Sequence of chain 1.B:
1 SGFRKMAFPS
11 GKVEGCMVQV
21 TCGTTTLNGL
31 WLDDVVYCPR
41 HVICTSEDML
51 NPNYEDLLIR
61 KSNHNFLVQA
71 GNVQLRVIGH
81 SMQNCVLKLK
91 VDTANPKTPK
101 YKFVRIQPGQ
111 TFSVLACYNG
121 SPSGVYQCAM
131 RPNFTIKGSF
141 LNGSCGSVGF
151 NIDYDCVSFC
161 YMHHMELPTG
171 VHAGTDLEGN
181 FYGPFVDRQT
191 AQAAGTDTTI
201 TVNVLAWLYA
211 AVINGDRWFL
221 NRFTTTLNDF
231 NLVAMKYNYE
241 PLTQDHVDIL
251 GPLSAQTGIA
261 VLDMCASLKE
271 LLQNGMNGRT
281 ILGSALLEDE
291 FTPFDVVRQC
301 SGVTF

A protein and the small-molecule ligand that binds it are described below.
Small molecule (SMILES): O=C(Nc1cncc2ccccc12)[C@@H]1CCOc2cc(F)c(Cl)cc21

Binding-site contacts:
Ligand atom C17 contacts residue MET165 of chain 1.B at 3.7 Å (hydrophobic).
Ligand atom C11 contacts residue LEU141 of chain 1.B at 3.8 Å (hydrophobic).
Ligand atom C18 contacts residue MET165 of chain 1.B at 3.6 Å (hydrophobic).
Ligand atom C11 contacts residue ASN142 of chain 1.B at 3.9 Å.
Ligand atom C8 contacts residue SER144 of chain 1.B at 3.9 Å.
Ligand atom F contacts residue MET49 of chain 1.B at 3.2 Å.
Ligand atom CL contacts residue HIS41 of chain 1.B at 3.4 Å.
Ligand atom CL contacts residue HIS164 of chain 1.B at 3.8 Å.
Ligand atom CL contacts residue ASP187 of chain 1.B at 3.6 Å.
Ligand atom F contacts residue MET165 of chain 1.B at 3.5 Å.
Ligand atom C10 contacts residue GLU166 of chain 1.B at 3.6 Å.
Ligand atom O1 contacts residue MET165 of chain 1.B at 3.4 Å.
Ligand atom C9 contacts residue PHE140 of chain 1.B at 3.4 Å (hydrophobic).
Ligand atom C18 contacts residue MET49 of chain 1.B at 3.6 Å (hydrophobic).
Ligand atom N1 contacts residue SER144 of chain 1.B at 3.4 Å (h-bond).
Ligand atom F contacts residue GLN189 of chain 1.B at 3.5 Å.
Ligand atom C11 contacts residue PHE140 of chain 1.B at 3.6 Å (hydrophobic).
Ligand atom C17 contacts residue HIS164 of chain 1.B at 3.4 Å.
Ligand atom N1 contacts residue PHE140 of chain 1.B at 3.8 Å.
Ligand atom O1 contacts residue GLU166 of chain 1.B at 3.2 Å (salt-bridge).
Ligand atom N1 contacts residue GLU166 of chain 1.B at 3.9 Å.
Ligand atom C9 contacts residue GLU166 of chain 1.B at 3.4 Å.
Ligand atom C9 contacts residue LEU141 of chain 1.B at 3.7 Å (hydrophobic).
Ligand atom C10 contacts residue PHE140 of chain 1.B at 3.9 Å (hydrophobic).
Ligand atom C14 contacts residue ASN142 of chain 1.B at 3.7 Å.
Ligand atom C11 contacts residue GLU166 of chain 1.B at 3.3 Å.
Ligand atom CL contacts residue MET165 of chain 1.B at 3.8 Å.
Ligand atom C contacts residue MET49 of chain 1.B at 3.3 Å (hydrophobic).
Ligand atom C17 contacts residue HIS41 of chain 1.B at 3.9 Å.
Ligand atom C9 contacts residue HIS163 of chain 1.B at 3.8 Å.
Ligand atom C8 contacts residue GLU166 of chain 1.B at 3.9 Å.
Ligand atom F contacts residue ASP187 of chain 1.B at 3.6 Å.
Ligand atom C8 contacts residue HIS163 of chain 1.B at 3.1 Å.
Ligand atom C11 contacts residue SER1 of chain 1.A at 3.8 Å.
Ligand atom N1 contacts residue HIS163 of chain 1.B at 2.6 Å (h-bond).
Ligand atom C10 contacts residue LEU141 of chain 1.B at 3.8 Å (hydrophobic).
Ligand atom C8 contacts residue CYS145 of chain 1.B at 3.9 Å (hydrophobic).
Ligand atom C contacts residue MET165 of chain 1.B at 3.9 Å (hydrophobic).
Ligand atom F contacts residue ARG188 of chain 1.B at 3.1 Å.
Ligand atom N contacts residue CYS145 of chain 1.B at 3.8 Å.

Sequence of chain 1.A:
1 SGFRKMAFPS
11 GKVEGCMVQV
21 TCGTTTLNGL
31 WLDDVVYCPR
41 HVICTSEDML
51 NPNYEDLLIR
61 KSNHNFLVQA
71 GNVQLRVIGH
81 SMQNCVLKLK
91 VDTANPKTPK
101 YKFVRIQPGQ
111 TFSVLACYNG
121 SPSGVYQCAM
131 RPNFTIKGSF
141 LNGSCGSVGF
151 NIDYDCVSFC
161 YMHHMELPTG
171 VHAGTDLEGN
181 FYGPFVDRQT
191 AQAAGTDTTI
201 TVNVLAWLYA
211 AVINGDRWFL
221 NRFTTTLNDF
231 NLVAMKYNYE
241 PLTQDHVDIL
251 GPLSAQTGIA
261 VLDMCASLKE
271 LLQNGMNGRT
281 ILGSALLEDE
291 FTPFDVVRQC